Sequence of chain 1.F:
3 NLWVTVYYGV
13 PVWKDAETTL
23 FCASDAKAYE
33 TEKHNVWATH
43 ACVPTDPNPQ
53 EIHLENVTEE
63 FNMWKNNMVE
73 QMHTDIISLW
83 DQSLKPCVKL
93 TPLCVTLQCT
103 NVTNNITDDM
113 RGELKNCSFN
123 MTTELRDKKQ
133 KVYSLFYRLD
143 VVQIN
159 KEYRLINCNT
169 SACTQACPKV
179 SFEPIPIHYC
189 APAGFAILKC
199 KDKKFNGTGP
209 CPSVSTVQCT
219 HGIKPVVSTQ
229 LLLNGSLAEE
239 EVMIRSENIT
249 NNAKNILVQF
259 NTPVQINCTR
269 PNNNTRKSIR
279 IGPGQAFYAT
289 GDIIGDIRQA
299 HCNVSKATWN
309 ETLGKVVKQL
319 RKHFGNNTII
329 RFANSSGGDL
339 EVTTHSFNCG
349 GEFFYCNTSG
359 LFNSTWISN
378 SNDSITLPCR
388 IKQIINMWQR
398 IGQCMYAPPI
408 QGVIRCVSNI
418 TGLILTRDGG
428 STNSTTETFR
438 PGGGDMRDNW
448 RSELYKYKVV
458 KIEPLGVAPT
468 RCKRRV

This small molecule binds to this protein.
Small molecule (SMILES): CC(=O)N[C@@H]1[C@@H](O)[C@H](O)[C@@H](CO)O[C@H]1O

Binding-site contacts:
Ligand atom C2 contacts residue ASN361 of chain 1.F at 2.4 Å.
Ligand atom C1 contacts residue ASN361 of chain 1.F at 1.4 Å.
Ligand atom C3 contacts residue ASN361 of chain 1.F at 3.8 Å.
Ligand atom O5 contacts residue ASN361 of chain 1.F at 2.4 Å (h-bond).
Ligand atom N2 contacts residue ASN361 of chain 1.F at 2.9 Å (h-bond).
Ligand atom C4 contacts residue ASN361 of chain 1.F at 4.2 Å.
Ligand atom C8 contacts residue SER357 of chain 1.F at 4.2 Å.
Ligand atom C5 contacts residue ASN361 of chain 1.F at 3.7 Å.
Ligand atom C7 contacts residue ASN361 of chain 1.F at 3.3 Å.
Ligand atom C8 contacts residue ASN361 of chain 1.F at 4.4 Å.
Ligand atom O7 contacts residue ASN361 of chain 1.F at 3.3 Å (h-bond).